Sequence of chain 2.A:
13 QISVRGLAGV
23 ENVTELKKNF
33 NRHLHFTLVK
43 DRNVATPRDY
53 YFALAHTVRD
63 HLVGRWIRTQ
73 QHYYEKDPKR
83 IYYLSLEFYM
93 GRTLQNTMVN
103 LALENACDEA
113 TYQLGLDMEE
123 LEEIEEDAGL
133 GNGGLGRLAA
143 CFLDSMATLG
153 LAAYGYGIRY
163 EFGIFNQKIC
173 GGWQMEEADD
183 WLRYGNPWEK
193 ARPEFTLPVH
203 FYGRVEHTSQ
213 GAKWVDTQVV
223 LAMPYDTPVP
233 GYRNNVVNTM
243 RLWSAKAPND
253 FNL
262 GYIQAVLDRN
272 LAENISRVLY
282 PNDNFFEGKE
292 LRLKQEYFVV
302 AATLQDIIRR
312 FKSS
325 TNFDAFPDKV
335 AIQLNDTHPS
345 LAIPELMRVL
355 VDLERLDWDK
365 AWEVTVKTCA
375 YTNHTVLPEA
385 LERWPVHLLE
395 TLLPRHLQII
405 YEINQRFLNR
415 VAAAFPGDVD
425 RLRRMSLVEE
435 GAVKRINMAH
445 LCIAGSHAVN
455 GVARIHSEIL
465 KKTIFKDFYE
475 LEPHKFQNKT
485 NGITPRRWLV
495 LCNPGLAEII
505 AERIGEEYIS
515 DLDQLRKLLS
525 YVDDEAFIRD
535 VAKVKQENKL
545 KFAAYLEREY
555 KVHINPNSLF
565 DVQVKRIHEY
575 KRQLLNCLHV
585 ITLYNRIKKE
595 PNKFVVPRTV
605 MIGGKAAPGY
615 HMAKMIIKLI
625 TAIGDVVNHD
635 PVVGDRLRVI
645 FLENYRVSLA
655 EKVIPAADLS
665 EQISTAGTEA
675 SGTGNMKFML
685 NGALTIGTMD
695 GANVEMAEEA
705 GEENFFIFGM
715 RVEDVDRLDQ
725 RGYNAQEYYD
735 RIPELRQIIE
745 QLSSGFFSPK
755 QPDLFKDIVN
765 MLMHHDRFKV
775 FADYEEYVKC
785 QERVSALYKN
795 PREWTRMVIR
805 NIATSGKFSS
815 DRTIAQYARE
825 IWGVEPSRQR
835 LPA

Binding-site contacts:
Ligand atom C9 contacts residue ASN283 of chain 2.A at 3.6 Å.
Ligand atom C6' contacts residue HIS378 of chain 2.A at 3.5 Å.
Ligand atom C3 contacts residue HIS378 of chain 2.A at 3.8 Å.
Ligand atom C3' contacts residue GLU673 of chain 2.A at 3.4 Å.
Ligand atom C9 contacts residue HIS342 of chain 2.A at 3.6 Å.
Ligand atom O2' contacts residue GLU673 of chain 2.A at 3.1 Å (salt-bridge).
Ligand atom C7 contacts residue ASN285 of chain 2.A at 3.6 Å.
Ligand atom C14 contacts residue PHE286 of chain 2.A at 3.5 Å (hydrophobic).
Ligand atom C6 contacts residue ASN285 of chain 2.A at 3.5 Å.
Ligand atom C2' contacts residue HIS378 of chain 2.A at 3.6 Å.
Ligand atom O5' contacts residue HIS378 of chain 2.A at 3.7 Å.
Ligand atom C6' contacts residue GLY136 of chain 2.A at 3.8 Å.
Ligand atom N2 contacts residue ASN285 of chain 2.A at 3.6 Å.
Ligand atom N5 contacts residue LEU137 of chain 2.A at 3.6 Å.
Ligand atom C6' contacts residue ASN485 of chain 2.A at 3.4 Å.
Ligand atom C13 contacts residue HIS342 of chain 2.A at 3.8 Å.
Ligand atom O3' contacts residue GLY676 of chain 2.A at 3.1 Å (h-bond).
Ligand atom C1 contacts residue ASN285 of chain 2.A at 3.7 Å.
Ligand atom O4' contacts residue ASN485 of chain 2.A at 3.6 Å.
Ligand atom O4' contacts residue GLY676 of chain 2.A at 2.9 Å (h-bond).
Ligand atom C12 contacts residue HIS342 of chain 2.A at 3.5 Å.
Ligand atom C3 contacts residue ASN285 of chain 2.A at 3.6 Å.
Ligand atom O6' contacts residue HIS378 of chain 2.A at 2.7 Å (h-bond).
Ligand atom C11 contacts residue ASN285 of chain 2.A at 3.7 Å.
Ligand atom N2 contacts residue HIS378 of chain 2.A at 2.9 Å (h-bond).
Ligand atom C10 contacts residue GLU89 of chain 2.A at 3.6 Å.
Ligand atom O3' contacts residue GLU673 of chain 2.A at 2.7 Å (salt-bridge).
Ligand atom O3' contacts residue SER675 of chain 2.A at 3.1 Å (h-bond).
Ligand atom C8 contacts residue HIS342 of chain 2.A at 3.5 Å.
Ligand atom C14 contacts residue ARG293 of chain 2.A at 3.7 Å.
Ligand atom O6' contacts residue LEU140 of chain 2.A at 3.7 Å.
Ligand atom C12 contacts residue ALA384 of chain 2.A at 3.6 Å (hydrophobic).
Ligand atom O3' contacts residue ALA674 of chain 2.A at 3.3 Å (h-bond).
Ligand atom O4' contacts residue SER675 of chain 2.A at 3.6 Å.
Ligand atom C13 contacts residue PHE286 of chain 2.A at 3.3 Å (hydrophobic).
Ligand atom C15 contacts residue ASN283 of chain 2.A at 3.5 Å.
Ligand atom C10 contacts residue ASN283 of chain 2.A at 3.6 Å.
Ligand atom O2' contacts residue TYR574 of chain 2.A at 3.1 Å (h-bond).
Ligand atom O6' contacts residue ASN485 of chain 2.A at 2.8 Å (h-bond).
Ligand atom O2' contacts residue ASN285 of chain 2.A at 2.9 Å (h-bond).

This small molecule binds to this protein.
Small molecule (SMILES): OC[C@H]1O[C@@H](c2ncc(-c3ccc4ccccc4c3)[nH]2)[C@H](O)[C@@H](O)[C@@H]1O